Sequence of chain 1.G:
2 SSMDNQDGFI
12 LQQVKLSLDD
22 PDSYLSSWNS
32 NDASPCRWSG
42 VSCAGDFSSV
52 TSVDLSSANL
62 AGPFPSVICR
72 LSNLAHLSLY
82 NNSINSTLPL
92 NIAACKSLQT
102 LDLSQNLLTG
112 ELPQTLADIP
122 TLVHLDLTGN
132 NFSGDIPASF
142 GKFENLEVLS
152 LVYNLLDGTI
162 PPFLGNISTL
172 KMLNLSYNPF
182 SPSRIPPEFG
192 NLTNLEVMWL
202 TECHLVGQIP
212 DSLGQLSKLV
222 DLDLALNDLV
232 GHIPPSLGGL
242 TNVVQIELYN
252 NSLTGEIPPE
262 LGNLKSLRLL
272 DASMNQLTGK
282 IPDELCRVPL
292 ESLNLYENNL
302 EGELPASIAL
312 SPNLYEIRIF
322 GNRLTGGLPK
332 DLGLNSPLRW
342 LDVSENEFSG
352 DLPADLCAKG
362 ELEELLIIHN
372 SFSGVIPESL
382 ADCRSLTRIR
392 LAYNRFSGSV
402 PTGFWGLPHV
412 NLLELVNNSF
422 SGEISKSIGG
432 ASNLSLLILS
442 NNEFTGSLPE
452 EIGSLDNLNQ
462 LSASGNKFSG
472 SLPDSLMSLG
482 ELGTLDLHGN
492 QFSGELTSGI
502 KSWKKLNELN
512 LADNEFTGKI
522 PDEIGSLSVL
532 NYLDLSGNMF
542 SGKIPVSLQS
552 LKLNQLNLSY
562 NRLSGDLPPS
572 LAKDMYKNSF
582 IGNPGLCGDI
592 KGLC

Sequence of chain 1.I:
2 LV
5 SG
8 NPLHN

This small molecule binds to this protein.
Small molecule (SMILES): CC(=O)N[C@H]1[C@H](O[C@H]2[C@H](O)[C@@H](NC(C)=O)CO[C@@H]2CO)O[C@H](CO)[C@@H](O[C@H]2O[C@H](CO)[C@@H](O)[C@H](O)[C@@H]2O)[C@@H]1O

Binding-site contacts:
Ligand atom C8 contacts residue LEU10 of chain 1.I at 3.8 Å (hydrophobic).
Ligand atom C7 contacts residue MET275 of chain 1.G at 4.2 Å (hydrophobic).
Ligand atom C8 contacts residue MET275 of chain 1.G at 3.9 Å (hydrophobic).
Ligand atom O5 contacts residue ASN251 of chain 1.G at 2.2 Å (h-bond).
Ligand atom C5 contacts residue NA1 of chain 1.CB at 4.0 Å.
Ligand atom C4 contacts residue ASN251 of chain 1.G at 4.1 Å.
Ligand atom O5 contacts residue NA1 of chain 1.CB at 3.3 Å (h-bond).
Ligand atom C7 contacts residue LEU227 of chain 1.G at 4.3 Å (hydrophobic).
Ligand atom O7 contacts residue ASN8 of chain 1.I at 4.1 Å.
Ligand atom C3 contacts residue ASN251 of chain 1.G at 3.8 Å.
Ligand atom C8 contacts residue ASN8 of chain 1.I at 4.0 Å.
Ligand atom C6 contacts residue NA1 of chain 1.CB at 3.4 Å.
Ligand atom O6 contacts residue NA1 of chain 1.CB at 2.2 Å (h-bond).
Ligand atom C8 contacts residue ASN251 of chain 1.G at 4.4 Å.
Ligand atom C7 contacts residue ASN251 of chain 1.G at 3.1 Å.
Ligand atom O7 contacts residue MET275 of chain 1.G at 4.4 Å.
Ligand atom O7 contacts residue ASN251 of chain 1.G at 2.7 Å (h-bond).
Ligand atom O6 contacts residue ASN251 of chain 1.G at 4.3 Å.
Ligand atom O7 contacts residue LEU227 of chain 1.G at 3.2 Å.
Ligand atom O6 contacts residue ASP229 of chain 1.G at 3.6 Å.
Ligand atom C1 contacts residue NA1 of chain 1.CB at 4.4 Å.
Ligand atom C2 contacts residue ASN251 of chain 1.G at 2.4 Å.
Ligand atom C5 contacts residue ASN251 of chain 1.G at 3.6 Å.
Ligand atom C1 contacts residue ASN251 of chain 1.G at 1.4 Å.
Ligand atom N2 contacts residue ASN251 of chain 1.G at 3.0 Å (h-bond).